Sequence of chain 1.A:
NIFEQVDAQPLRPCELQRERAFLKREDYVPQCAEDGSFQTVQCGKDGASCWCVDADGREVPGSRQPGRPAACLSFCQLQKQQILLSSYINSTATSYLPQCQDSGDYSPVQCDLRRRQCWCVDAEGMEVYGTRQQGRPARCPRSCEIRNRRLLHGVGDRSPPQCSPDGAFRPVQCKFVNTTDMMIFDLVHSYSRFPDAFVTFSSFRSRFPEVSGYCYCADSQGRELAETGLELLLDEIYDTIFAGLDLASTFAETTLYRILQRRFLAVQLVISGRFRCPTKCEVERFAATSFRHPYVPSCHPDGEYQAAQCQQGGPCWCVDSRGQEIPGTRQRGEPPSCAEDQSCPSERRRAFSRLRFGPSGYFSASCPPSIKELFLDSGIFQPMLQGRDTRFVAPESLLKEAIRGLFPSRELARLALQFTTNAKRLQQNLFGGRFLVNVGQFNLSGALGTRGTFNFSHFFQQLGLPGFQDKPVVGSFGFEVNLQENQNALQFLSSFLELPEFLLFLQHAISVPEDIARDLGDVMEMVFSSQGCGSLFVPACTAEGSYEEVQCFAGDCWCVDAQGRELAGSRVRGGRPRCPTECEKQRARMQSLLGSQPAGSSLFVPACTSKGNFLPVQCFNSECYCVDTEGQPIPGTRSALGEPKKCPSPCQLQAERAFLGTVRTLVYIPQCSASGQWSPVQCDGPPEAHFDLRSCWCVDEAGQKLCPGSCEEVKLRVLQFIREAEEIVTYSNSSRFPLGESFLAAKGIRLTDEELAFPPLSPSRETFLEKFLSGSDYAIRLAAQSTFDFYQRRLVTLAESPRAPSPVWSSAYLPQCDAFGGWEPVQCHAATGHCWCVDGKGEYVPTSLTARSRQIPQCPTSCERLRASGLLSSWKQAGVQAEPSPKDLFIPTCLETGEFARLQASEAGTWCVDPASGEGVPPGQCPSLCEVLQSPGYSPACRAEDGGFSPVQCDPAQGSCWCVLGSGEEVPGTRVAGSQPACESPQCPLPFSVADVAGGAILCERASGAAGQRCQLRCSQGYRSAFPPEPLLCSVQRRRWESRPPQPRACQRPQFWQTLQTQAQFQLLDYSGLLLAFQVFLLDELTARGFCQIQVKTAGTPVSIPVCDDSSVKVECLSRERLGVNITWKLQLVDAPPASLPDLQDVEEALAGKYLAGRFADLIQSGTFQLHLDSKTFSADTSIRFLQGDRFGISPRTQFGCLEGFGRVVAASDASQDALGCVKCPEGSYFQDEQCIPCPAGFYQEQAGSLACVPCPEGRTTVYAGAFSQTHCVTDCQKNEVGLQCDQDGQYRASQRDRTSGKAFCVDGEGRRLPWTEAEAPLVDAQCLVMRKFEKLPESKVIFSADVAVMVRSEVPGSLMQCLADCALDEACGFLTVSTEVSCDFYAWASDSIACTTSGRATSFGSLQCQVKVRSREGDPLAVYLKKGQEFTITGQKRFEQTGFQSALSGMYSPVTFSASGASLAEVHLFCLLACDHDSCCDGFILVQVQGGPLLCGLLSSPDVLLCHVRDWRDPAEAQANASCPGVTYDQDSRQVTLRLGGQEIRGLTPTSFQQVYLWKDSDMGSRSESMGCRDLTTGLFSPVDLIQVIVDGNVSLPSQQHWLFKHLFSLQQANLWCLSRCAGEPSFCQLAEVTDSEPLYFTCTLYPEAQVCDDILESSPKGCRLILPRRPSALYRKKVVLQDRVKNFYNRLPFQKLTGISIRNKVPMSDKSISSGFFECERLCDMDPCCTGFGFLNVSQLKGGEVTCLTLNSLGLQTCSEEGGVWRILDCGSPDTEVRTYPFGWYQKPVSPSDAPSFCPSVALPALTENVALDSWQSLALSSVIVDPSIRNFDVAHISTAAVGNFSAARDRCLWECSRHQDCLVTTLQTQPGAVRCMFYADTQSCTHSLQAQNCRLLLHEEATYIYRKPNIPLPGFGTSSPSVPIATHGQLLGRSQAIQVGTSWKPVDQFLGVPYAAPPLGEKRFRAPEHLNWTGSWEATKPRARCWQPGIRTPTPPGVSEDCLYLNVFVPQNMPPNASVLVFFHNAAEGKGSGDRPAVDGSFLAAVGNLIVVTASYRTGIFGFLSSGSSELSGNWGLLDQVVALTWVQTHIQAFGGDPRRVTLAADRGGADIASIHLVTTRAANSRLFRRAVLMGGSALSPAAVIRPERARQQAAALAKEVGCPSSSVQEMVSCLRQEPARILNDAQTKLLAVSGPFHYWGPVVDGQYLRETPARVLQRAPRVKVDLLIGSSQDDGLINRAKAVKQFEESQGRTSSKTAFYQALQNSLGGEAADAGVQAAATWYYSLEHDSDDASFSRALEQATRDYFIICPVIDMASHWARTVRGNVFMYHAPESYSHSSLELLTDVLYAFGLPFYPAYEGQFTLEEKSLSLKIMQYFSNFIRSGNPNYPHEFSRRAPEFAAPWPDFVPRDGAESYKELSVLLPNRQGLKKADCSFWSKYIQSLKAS

This protein binds this small molecule.
Small molecule (SMILES): CC(=O)N[C@H]1[C@H](O[C@H]2[C@H](O)[C@@H](NC(C)=O)CO[C@@H]2CO)O[C@H](CO)[C@@H](O)[C@@H]1O

Binding-site contacts:
Ligand atom C2 contacts residue GLU211 of chain 1.A at 3.4 Å.
Ligand atom O7 contacts residue ASN179 of chain 1.A at 3.6 Å.
Ligand atom O5 contacts residue ASP182 of chain 1.A at 3.0 Å (salt-bridge).
Ligand atom C1 contacts residue ASP182 of chain 1.A at 3.8 Å.
Ligand atom C2 contacts residue ASN179 of chain 1.A at 2.5 Å.
Ligand atom C3 contacts residue ASN179 of chain 1.A at 3.8 Å.
Ligand atom C7 contacts residue ASN179 of chain 1.A at 3.5 Å.
Ligand atom C7 contacts residue GLU211 of chain 1.A at 3.2 Å.
Ligand atom N2 contacts residue ASN179 of chain 1.A at 2.9 Å (h-bond).
Ligand atom C5 contacts residue THR181 of chain 1.A at 3.9 Å.
Ligand atom O6 contacts residue THR181 of chain 1.A at 3.2 Å.
Ligand atom C8 contacts residue PHE186 of chain 1.A at 3.9 Å (hydrophobic).
Ligand atom O5 contacts residue ASN179 of chain 1.A at 2.3 Å (h-bond).
Ligand atom C1 contacts residue GLU211 of chain 1.A at 3.7 Å.
Ligand atom C6 contacts residue THR181 of chain 1.A at 4.1 Å.
Ligand atom C1 contacts residue THR181 of chain 1.A at 4.1 Å.
Ligand atom O3 contacts residue GLU211 of chain 1.A at 4.2 Å.
Ligand atom C8 contacts residue PHE209 of chain 1.A at 3.8 Å (hydrophobic).
Ligand atom C1 contacts residue ASN179 of chain 1.A at 1.4 Å.
Ligand atom C8 contacts residue GLU211 of chain 1.A at 3.2 Å.
Ligand atom C5 contacts residue ASN179 of chain 1.A at 3.6 Å.
Ligand atom C4 contacts residue ASN179 of chain 1.A at 4.2 Å.
Ligand atom O7 contacts residue GLU211 of chain 1.A at 4.4 Å.
Ligand atom N2 contacts residue GLU211 of chain 1.A at 2.4 Å (salt-bridge).
Ligand atom O6 contacts residue ASP182 of chain 1.A at 3.4 Å.
Ligand atom C8 contacts residue VAL212 of chain 1.A at 4.1 Å (hydrophobic).
Ligand atom C3 contacts residue GLU211 of chain 1.A at 3.7 Å.
Ligand atom O5 contacts residue THR181 of chain 1.A at 4.0 Å.
Ligand atom C5 contacts residue ASP182 of chain 1.A at 4.0 Å.
Ligand atom C6 contacts residue ASP182 of chain 1.A at 3.6 Å.
Ligand atom C8 contacts residue THR181 of chain 1.A at 4.3 Å.